Sequence of chain 1.A:
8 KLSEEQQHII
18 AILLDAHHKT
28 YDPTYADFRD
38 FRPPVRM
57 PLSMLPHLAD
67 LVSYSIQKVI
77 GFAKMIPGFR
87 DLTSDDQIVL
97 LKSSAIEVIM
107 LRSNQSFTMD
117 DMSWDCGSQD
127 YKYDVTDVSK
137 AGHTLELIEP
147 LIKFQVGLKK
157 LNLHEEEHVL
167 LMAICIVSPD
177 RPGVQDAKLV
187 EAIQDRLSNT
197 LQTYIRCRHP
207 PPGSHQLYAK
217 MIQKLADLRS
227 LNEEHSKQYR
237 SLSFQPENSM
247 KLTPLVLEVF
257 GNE

The small molecule below binds the protein below.
Small molecule (SMILES): C=C1[C@H](O)CC(=C/C=C2\CCC[C@]3(C)/C(=C(/C)CCCC(C)(C)O)CC[C@@H]23)C[C@H]1O

Binding-site contacts:
Ligand atom C5 contacts residue SER109 of chain 1.A at 3.8 Å.
Ligand atom C23 contacts residue HIS139 of chain 1.A at 3.7 Å.
Ligand atom O2 contacts residue TYR28 of chain 1.A at 2.8 Å (h-bond).
Ligand atom C10 contacts residue SER71 of chain 1.A at 3.8 Å.
Ligand atom C18 contacts residue VAL68 of chain 1.A at 3.6 Å (hydrophobic).
Ligand atom O1 contacts residue ARG108 of chain 1.A at 3.0 Å (salt-bridge).
Ligand atom C9 contacts residue TRP120 of chain 1.A at 3.6 Å (hydrophobic).
Ligand atom O3 contacts residue HIS231 of chain 1.A at 2.8 Å (h-bond).
Ligand atom O2 contacts residue SER109 of chain 1.A at 3.5 Å.
Ligand atom C8 contacts residue TRP120 of chain 1.A at 3.9 Å (hydrophobic).
Ligand atom C16 contacts residue LEU147 of chain 1.A at 3.9 Å (hydrophobic).
Ligand atom O3 contacts residue TYR235 of chain 1.A at 4.0 Å.
Ligand atom C25 contacts residue HIS231 of chain 1.A at 3.9 Å.
Ligand atom C23 contacts residue HIS231 of chain 1.A at 3.9 Å.
Ligand atom C6 contacts residue SER109 of chain 1.A at 3.5 Å.
Ligand atom C27 contacts residue VAL68 of chain 1.A at 3.8 Å (hydrophobic).
Ligand atom C16 contacts residue MET106 of chain 1.A at 3.9 Å (hydrophobic).
Ligand atom C1 contacts residue ARG108 of chain 1.A at 3.9 Å.
Ligand atom C4 contacts residue CYS122 of chain 1.A at 3.4 Å (hydrophobic).
Ligand atom C24 contacts residue HIS139 of chain 1.A at 3.6 Å.
Ligand atom C1 contacts residue SER71 of chain 1.A at 3.8 Å.
Ligand atom C3 contacts residue SER112 of chain 1.A at 3.7 Å.
Ligand atom O3 contacts residue HIS139 of chain 1.A at 2.7 Å (h-bond).
Ligand atom C27 contacts residue HIS231 of chain 1.A at 3.9 Å.
Ligand atom C4 contacts residue SER112 of chain 1.A at 3.7 Å.
Ligand atom C6 contacts residue TRP120 of chain 1.A at 3.8 Å (hydrophobic).
Ligand atom C26 contacts residue LEU61 of chain 1.A at 3.6 Å (hydrophobic).
Ligand atom C7 contacts residue SER109 of chain 1.A at 3.4 Å.
Ligand atom C3 contacts residue TYR32 of chain 1.A at 3.9 Å (hydrophobic).
Ligand atom C21 contacts residue HIS231 of chain 1.A at 3.7 Å.
Ligand atom C3 contacts residue TYR28 of chain 1.A at 3.6 Å (hydrophobic).
Ligand atom O2 contacts residue SER112 of chain 1.A at 2.9 Å (h-bond).
Ligand atom C10 contacts residue ILE105 of chain 1.A at 4.0 Å (hydrophobic).
Ligand atom C28 contacts residue ARG108 of chain 1.A at 3.6 Å.
Ligand atom C28 contacts residue TYR28 of chain 1.A at 3.9 Å (hydrophobic).
Ligand atom O1 contacts residue SER71 of chain 1.A at 2.9 Å (h-bond).
Ligand atom C3 contacts residue CYS122 of chain 1.A at 3.8 Å (hydrophobic).
Ligand atom C22 contacts residue HIS139 of chain 1.A at 4.0 Å.
Ligand atom C25 contacts residue HIS139 of chain 1.A at 3.7 Å.
Ligand atom C12 contacts residue VAL134 of chain 1.A at 3.8 Å (hydrophobic).